Sequence of chain 2.A:
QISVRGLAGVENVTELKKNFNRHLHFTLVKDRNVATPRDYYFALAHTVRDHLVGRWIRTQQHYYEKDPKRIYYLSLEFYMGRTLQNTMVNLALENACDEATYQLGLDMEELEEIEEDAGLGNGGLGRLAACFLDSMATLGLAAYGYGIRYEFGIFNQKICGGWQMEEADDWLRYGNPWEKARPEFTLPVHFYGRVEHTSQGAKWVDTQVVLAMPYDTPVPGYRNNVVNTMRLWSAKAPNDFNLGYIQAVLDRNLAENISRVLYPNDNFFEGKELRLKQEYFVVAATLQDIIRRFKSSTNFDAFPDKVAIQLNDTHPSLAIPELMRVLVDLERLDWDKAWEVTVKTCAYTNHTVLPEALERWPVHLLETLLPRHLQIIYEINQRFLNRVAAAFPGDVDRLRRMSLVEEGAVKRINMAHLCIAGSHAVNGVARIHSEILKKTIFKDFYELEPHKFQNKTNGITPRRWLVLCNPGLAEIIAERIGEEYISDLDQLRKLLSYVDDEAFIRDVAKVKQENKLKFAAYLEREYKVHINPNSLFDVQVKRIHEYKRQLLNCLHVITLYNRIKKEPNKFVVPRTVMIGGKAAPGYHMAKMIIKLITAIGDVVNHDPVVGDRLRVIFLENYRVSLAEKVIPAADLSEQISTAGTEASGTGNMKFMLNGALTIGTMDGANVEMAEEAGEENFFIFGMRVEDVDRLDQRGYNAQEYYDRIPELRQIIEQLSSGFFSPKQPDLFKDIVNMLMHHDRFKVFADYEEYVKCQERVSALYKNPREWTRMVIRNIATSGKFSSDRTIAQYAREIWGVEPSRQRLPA

The small molecule below binds the protein below.
Small molecule (SMILES): O=C(O)c1ccc(-c2ccc(-c3nnc([C@@H]4O[C@H](CO)[C@@H](O)[C@H](O)[C@H]4O)[nH]3)cc2)cc1

Binding-site contacts:
Ligand atom O3' contacts residue GLU673 of chain 2.A at 2.6 Å (salt-bridge).
Ligand atom N3 contacts residue ASN285 of chain 2.A at 3.6 Å (h-bond).
Ligand atom O6' contacts residue ASN485 of chain 2.A at 2.8 Å (h-bond).
Ligand atom N3 contacts residue HIS378 of chain 2.A at 3.6 Å (h-bond).
Ligand atom N5 contacts residue LEU137 of chain 2.A at 3.6 Å.
Ligand atom C17 contacts residue ASN283 of chain 2.A at 3.2 Å.
Ligand atom C7 contacts residue ASN285 of chain 2.A at 3.7 Å.
Ligand atom O19 contacts residue GLY289 of chain 2.A at 3.1 Å (h-bond).
Ligand atom C1 contacts residue ASN285 of chain 2.A at 3.5 Å.
Ligand atom C4 contacts residue ASN285 of chain 2.A at 3.5 Å.
Ligand atom C6 contacts residue ASN285 of chain 2.A at 3.6 Å.
Ligand atom O4' contacts residue GLY676 of chain 2.A at 2.9 Å (h-bond).
Ligand atom O3' contacts residue SER675 of chain 2.A at 3.1 Å (h-bond).
Ligand atom O4' contacts residue SER675 of chain 2.A at 3.7 Å.
Ligand atom N2 contacts residue HIS378 of chain 2.A at 2.7 Å (h-bond).
Ligand atom C6' contacts residue ASN485 of chain 2.A at 3.3 Å.
Ligand atom C3' contacts residue GLU673 of chain 2.A at 3.3 Å.
Ligand atom O6' contacts residue HIS378 of chain 2.A at 2.7 Å (h-bond).
Ligand atom O19 contacts residue ARG293 of chain 2.A at 3.7 Å.
Ligand atom C6' contacts residue HIS378 of chain 2.A at 3.5 Å.
Ligand atom C10 contacts residue ASN283 of chain 2.A at 3.5 Å.
Ligand atom O2' contacts residue TYR574 of chain 2.A at 3.0 Å (h-bond).
Ligand atom C13 contacts residue PHE286 of chain 2.A at 3.4 Å (hydrophobic).
Ligand atom N2 contacts residue ASN285 of chain 2.A at 3.6 Å (h-bond).
Ligand atom O2' contacts residue ASN285 of chain 2.A at 3.1 Å (h-bond).
Ligand atom O3' contacts residue GLY676 of chain 2.A at 3.1 Å (h-bond).
Ligand atom C8 contacts residue HIS342 of chain 2.A at 3.6 Å.
Ligand atom C15 contacts residue PHE286 of chain 2.A at 3.5 Å (hydrophobic).
Ligand atom C2' contacts residue HIS378 of chain 2.A at 3.6 Å.
Ligand atom O3' contacts residue ALA674 of chain 2.A at 3.4 Å (h-bond).
Ligand atom O20 contacts residue ASN283 of chain 2.A at 3.1 Å (h-bond).
Ligand atom C1 contacts residue HIS378 of chain 2.A at 3.7 Å.
Ligand atom O19 contacts residue GLU288 of chain 2.A at 3.2 Å (salt-bridge).
Ligand atom C14 contacts residue PHE286 of chain 2.A at 3.3 Å (hydrophobic).
Ligand atom O2' contacts residue GLU673 of chain 2.A at 3.0 Å (salt-bridge).
Ligand atom O4' contacts residue ASN485 of chain 2.A at 3.5 Å (h-bond).
Ligand atom C16 contacts residue ASN283 of chain 2.A at 3.6 Å.
Ligand atom N5 contacts residue ASN285 of chain 2.A at 3.4 Å (h-bond).
Ligand atom C9 contacts residue HIS342 of chain 2.A at 3.6 Å.
Ligand atom O20 contacts residue TYR281 of chain 2.A at 3.4 Å.